This protein binds this small molecule.
Small molecule (SMILES): CC(=O)N[C@@H]1[C@@H](O)[C@H](O)[C@@H](CO)O[C@H]1O

Sequence of chain 1.D:
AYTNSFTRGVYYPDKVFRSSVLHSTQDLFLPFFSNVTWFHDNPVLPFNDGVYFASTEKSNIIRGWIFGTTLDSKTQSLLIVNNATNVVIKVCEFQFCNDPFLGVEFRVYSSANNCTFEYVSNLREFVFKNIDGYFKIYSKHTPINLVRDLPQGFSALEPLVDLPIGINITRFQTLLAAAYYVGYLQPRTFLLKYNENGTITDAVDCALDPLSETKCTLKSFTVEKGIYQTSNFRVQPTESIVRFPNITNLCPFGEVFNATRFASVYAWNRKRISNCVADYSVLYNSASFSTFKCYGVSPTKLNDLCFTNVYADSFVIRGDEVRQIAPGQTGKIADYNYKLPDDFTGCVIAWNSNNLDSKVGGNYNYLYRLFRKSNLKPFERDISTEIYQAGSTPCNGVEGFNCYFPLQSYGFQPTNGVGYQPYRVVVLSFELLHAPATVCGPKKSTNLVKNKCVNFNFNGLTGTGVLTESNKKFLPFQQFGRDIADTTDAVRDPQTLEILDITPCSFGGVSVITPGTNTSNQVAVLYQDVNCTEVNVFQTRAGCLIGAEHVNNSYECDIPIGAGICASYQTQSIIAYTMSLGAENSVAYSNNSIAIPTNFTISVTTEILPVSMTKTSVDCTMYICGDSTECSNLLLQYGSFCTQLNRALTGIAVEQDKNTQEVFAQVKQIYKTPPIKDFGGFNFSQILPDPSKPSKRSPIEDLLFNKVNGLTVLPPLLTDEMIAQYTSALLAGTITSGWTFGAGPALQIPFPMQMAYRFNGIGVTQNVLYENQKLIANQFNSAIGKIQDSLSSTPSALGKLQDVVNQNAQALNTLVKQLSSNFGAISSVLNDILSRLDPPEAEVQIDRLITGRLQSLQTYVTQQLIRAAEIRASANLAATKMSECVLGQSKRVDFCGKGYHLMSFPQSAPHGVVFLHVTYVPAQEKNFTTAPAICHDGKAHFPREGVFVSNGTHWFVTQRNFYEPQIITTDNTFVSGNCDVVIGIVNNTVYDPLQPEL

Binding-site contacts:
Ligand atom O7 contacts residue ASN616 of chain 1.D at 3.0 Å (h-bond).
Ligand atom N2 contacts residue ASN616 of chain 1.D at 3.0 Å (h-bond).
Ligand atom C7 contacts residue GLN644 of chain 1.D at 4.5 Å.
Ligand atom C4 contacts residue ASN616 of chain 1.D at 4.3 Å.
Ligand atom C5 contacts residue ASN616 of chain 1.D at 3.8 Å.
Ligand atom C8 contacts residue GLN644 of chain 1.D at 3.9 Å.
Ligand atom C3 contacts residue ASN616 of chain 1.D at 3.9 Å.
Ligand atom C7 contacts residue ASN616 of chain 1.D at 3.2 Å.
Ligand atom C8 contacts residue ASN616 of chain 1.D at 4.4 Å.
Ligand atom C1 contacts residue ASN616 of chain 1.D at 1.5 Å.
Ligand atom C2 contacts residue ASN616 of chain 1.D at 2.5 Å.
Ligand atom O5 contacts residue ASN616 of chain 1.D at 2.4 Å (h-bond).